Binding-site contacts:
Ligand atom C8 contacts residue CYS94 of chain 1.D at 3.7 Å (hydrophobic).
Ligand atom O3' contacts residue MET67 of chain 1.D at 3.5 Å.
Ligand atom N3 contacts residue GLU182 of chain 1.D at 3.6 Å.
Ligand atom O2' contacts residue SER93 of chain 1.D at 4.0 Å.
Ligand atom N6 contacts residue GLY95 of chain 1.D at 3.6 Å.
Ligand atom N1 contacts residue PHE162 of chain 1.D at 3.9 Å.
Ligand atom C5 contacts residue GLY95 of chain 1.D at 4.0 Å.
Ligand atom N6 contacts residue VAL181 of chain 1.D at 4.0 Å.
Ligand atom C2 contacts residue PHE162 of chain 1.D at 3.6 Å (hydrophobic).
Ligand atom C4 contacts residue VAL181 of chain 1.D at 3.8 Å (hydrophobic).
Ligand atom N6 contacts residue ILE209 of chain 1.D at 4.0 Å.
Ligand atom C6 contacts residue VAL181 of chain 1.D at 3.5 Å (hydrophobic).
Ligand atom C3' contacts residue GLU184 of chain 1.D at 3.5 Å.
Ligand atom N7 contacts residue CYS94 of chain 1.D at 3.6 Å.
Ligand atom O4' contacts residue SER93 of chain 1.D at 3.9 Å.
Ligand atom N1 contacts residue VAL181 of chain 1.D at 3.7 Å.
Ligand atom O2' contacts residue GLU184 of chain 1.D at 2.6 Å (salt-bridge).
Ligand atom O5' contacts residue PHE162 of chain 1.D at 3.4 Å.
Ligand atom O2' contacts residue GLU182 of chain 1.D at 4.0 Å.
Ligand atom N3 contacts residue PHE162 of chain 1.D at 3.9 Å.
Ligand atom O5' contacts residue HIS7 of chain 1.A at 2.6 Å (h-bond).
Ligand atom C8 contacts residue SER93 of chain 1.D at 3.3 Å.
Ligand atom C2 contacts residue VAL181 of chain 1.D at 3.9 Å (hydrophobic).
Ligand atom C2 contacts residue MET183 of chain 1.D at 3.7 Å (hydrophobic).
Ligand atom C1' contacts residue SER93 of chain 1.D at 3.5 Å.
Ligand atom C4' contacts residue ARG46 of chain 1.A at 3.7 Å.
Ligand atom C5' contacts residue PHE162 of chain 1.D at 3.6 Å (hydrophobic).
Ligand atom N7 contacts residue GLY95 of chain 1.D at 3.7 Å.
Ligand atom C2' contacts residue GLU184 of chain 1.D at 3.5 Å.
Ligand atom O4' contacts residue ARG46 of chain 1.A at 3.5 Å (salt-bridge).
Ligand atom O2' contacts residue ARG90 of chain 1.D at 2.8 Å (salt-bridge).
Ligand atom C5' contacts residue HIS7 of chain 1.A at 3.5 Å.
Ligand atom O3' contacts residue GLU184 of chain 1.D at 2.6 Å (salt-bridge).
Ligand atom C3' contacts residue MET183 of chain 1.D at 3.9 Å (hydrophobic).
Ligand atom C5 contacts residue VAL181 of chain 1.D at 3.5 Å (hydrophobic).
Ligand atom N9 contacts residue SER93 of chain 1.D at 3.5 Å (h-bond).
Ligand atom C2' contacts residue MET183 of chain 1.D at 3.9 Å (hydrophobic).
Ligand atom C6 contacts residue PHE162 of chain 1.D at 4.0 Å (hydrophobic).
Ligand atom N3 contacts residue MET183 of chain 1.D at 3.5 Å.
Ligand atom C2 contacts residue GLU182 of chain 1.D at 3.9 Å.

Sequence of chain 1.D:
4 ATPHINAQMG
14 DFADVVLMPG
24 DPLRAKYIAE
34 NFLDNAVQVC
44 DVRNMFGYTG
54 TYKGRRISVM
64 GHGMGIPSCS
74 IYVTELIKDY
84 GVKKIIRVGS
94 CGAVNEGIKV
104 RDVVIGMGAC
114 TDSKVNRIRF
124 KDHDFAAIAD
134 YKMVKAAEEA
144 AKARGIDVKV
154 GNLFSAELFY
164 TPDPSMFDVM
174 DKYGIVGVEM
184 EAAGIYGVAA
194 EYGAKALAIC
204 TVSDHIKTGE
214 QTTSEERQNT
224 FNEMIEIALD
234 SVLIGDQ

This protein binds this small molecule.
Small molecule (SMILES): Nc1ncnc2c1ncn2[C@@H]1O[C@H](CO)[C@@H](O)[C@H]1O

Sequence of chain 1.A:
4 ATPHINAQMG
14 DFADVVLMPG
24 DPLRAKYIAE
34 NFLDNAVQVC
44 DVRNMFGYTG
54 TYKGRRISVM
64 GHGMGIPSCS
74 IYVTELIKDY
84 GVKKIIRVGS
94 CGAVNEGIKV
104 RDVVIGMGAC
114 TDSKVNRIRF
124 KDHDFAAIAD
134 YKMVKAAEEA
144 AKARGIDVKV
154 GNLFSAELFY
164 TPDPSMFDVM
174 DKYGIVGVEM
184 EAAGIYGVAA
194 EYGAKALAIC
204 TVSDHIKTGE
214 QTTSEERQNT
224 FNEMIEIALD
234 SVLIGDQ